Sequence of chain 1.C:
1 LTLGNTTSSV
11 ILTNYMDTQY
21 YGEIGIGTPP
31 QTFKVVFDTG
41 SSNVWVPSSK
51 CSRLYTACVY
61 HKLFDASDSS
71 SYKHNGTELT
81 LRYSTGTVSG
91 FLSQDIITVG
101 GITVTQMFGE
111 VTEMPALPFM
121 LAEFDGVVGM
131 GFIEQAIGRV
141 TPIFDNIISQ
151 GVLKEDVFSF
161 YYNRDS

The protein below binds the small molecule below.
Small molecule (SMILES): COCCCc1ccc(Cl)c(CN(C(=O)[C@H]2CNCC[C@@H]2c2ccc(OCCOc3c(Cl)cc(C)cc3Cl)cc2)C2CC2)c1

Binding-site contacts:
Ligand atom C4 contacts residue ASP125 of chain 1.C at 2.8 Å.
Ligand atom N28 contacts residue ASP38 of chain 1.C at 3.4 Å (salt-bridge).
Ligand atom C10 contacts residue PHE124 of chain 1.C at 3.6 Å (hydrophobic).
Ligand atom C11 contacts residue PHE119 of chain 1.C at 3.5 Å (hydrophobic).
Ligand atom O13 contacts residue LEU81 of chain 1.C at 3.6 Å.
Ligand atom C22 contacts residue ASP38 of chain 1.C at 3.7 Å.
Ligand atom C11 contacts residue PHE124 of chain 1.C at 3.1 Å (hydrophobic).
Ligand atom O43 contacts residue THR18 of chain 1.C at 3.5 Å (h-bond).
Ligand atom C44 contacts residue TYR20 of chain 1.C at 3.2 Å (hydrophobic).
Ligand atom C15 contacts residue PHE119 of chain 1.C at 3.6 Å (hydrophobic).
Ligand atom C42 contacts residue GLN19 of chain 1.C at 3.5 Å.
Ligand atom N28 contacts residue ASP56 of chain 1.D at 3.4 Å (salt-bridge).
Ligand atom C24 contacts residue GLY58 of chain 1.D at 3.8 Å.
Ligand atom CL1 contacts residue PRO47 of chain 1.C at 3.6 Å.
Ligand atom C44 contacts residue THR57 of chain 1.D at 3.8 Å.
Ligand atom CL36 contacts residue PHE119 of chain 1.C at 3.7 Å.
Ligand atom C3 contacts residue MET114 of chain 1.C at 3.7 Å (hydrophobic).
Ligand atom O43 contacts residue TYR20 of chain 1.C at 3.6 Å.
Ligand atom C11 contacts residue HIS61 of chain 1.C at 3.1 Å.
Ligand atom C35 contacts residue GLY58 of chain 1.D at 3.8 Å.
Ligand atom C33 contacts residue PHE124 of chain 1.C at 3.8 Å (hydrophobic).
Ligand atom C41 contacts residue GLY58 of chain 1.D at 2.9 Å.
Ligand atom C37 contacts residue PHE124 of chain 1.C at 3.5 Å (hydrophobic).
Ligand atom C34 contacts residue PHE124 of chain 1.C at 3.4 Å (hydrophobic).
Ligand atom C31 contacts residue ASP38 of chain 1.C at 3.8 Å.
Ligand atom C7 contacts residue ASP125 of chain 1.C at 3.1 Å.
Ligand atom CL1 contacts residue VAL111 of chain 1.C at 3.5 Å.
Ligand atom O5 contacts residue TRP45 of chain 1.C at 3.8 Å.
Ligand atom C40 contacts residue GLY58 of chain 1.D at 3.5 Å.
Ligand atom C2 contacts residue ASP125 of chain 1.C at 3.4 Å.
Ligand atom C40 contacts residue SER60 of chain 1.D at 3.0 Å.
Ligand atom CL36 contacts residue ALA122 of chain 1.C at 3.8 Å.
Ligand atom C4 contacts residue PRO47 of chain 1.C at 3.8 Å (hydrophobic).
Ligand atom C11 contacts residue ASP125 of chain 1.C at 3.5 Å.
Ligand atom CL9 contacts residue PHE124 of chain 1.C at 3.7 Å.
Ligand atom C42 contacts residue THR18 of chain 1.C at 3.1 Å.
Ligand atom C8 contacts residue MET114 of chain 1.C at 3.7 Å (hydrophobic).
Ligand atom CL1 contacts residue MET114 of chain 1.C at 3.5 Å.
Ligand atom C40 contacts residue THR18 of chain 1.C at 3.8 Å.
Ligand atom C2 contacts residue MET114 of chain 1.C at 3.4 Å (hydrophobic).

Sequence of chain 1.D:
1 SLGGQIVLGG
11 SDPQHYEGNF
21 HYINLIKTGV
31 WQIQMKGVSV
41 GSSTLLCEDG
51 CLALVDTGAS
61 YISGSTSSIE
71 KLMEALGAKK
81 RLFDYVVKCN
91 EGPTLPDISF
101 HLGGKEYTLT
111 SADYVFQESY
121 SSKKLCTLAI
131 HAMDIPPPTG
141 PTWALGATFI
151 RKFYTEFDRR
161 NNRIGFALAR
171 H